Sequence of chain 1.C:
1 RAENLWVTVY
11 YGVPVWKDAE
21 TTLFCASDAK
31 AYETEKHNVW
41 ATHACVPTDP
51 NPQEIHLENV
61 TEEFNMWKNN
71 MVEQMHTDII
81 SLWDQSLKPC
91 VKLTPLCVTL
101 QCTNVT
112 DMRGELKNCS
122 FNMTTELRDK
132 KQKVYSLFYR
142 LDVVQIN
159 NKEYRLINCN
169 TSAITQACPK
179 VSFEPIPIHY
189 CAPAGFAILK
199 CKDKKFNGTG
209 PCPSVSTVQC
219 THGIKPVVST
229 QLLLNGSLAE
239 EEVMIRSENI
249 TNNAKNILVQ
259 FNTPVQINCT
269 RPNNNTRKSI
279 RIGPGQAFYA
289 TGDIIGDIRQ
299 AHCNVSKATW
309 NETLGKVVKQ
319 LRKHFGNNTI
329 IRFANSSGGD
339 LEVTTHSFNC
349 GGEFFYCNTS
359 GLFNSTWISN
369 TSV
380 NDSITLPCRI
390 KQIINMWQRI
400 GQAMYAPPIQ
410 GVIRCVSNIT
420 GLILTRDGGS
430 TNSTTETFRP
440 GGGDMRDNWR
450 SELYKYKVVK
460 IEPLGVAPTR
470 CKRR

Binding-site contacts:
Ligand atom N2 contacts residue ASN119 of chain 1.C at 2.9 Å (h-bond).
Ligand atom O7 contacts residue TYR136 of chain 1.C at 3.5 Å.
Ligand atom C5 contacts residue TYR136 of chain 1.C at 4.0 Å (hydrophobic).
Ligand atom C8 contacts residue ARG112 of chain 1.A at 4.0 Å.
Ligand atom N2 contacts residue ARG112 of chain 1.A at 3.8 Å.
Ligand atom O7 contacts residue ARG112 of chain 1.A at 2.2 Å (salt-bridge).
Ligand atom O4 contacts residue TYR136 of chain 1.C at 4.3 Å.
Ligand atom C7 contacts residue ASP291 of chain 1.C at 4.1 Å.
Ligand atom O5 contacts residue TYR136 of chain 1.C at 4.2 Å.
Ligand atom C3 contacts residue TYR136 of chain 1.C at 3.9 Å (hydrophobic).
Ligand atom O7 contacts residue ASP291 of chain 1.C at 4.3 Å.
Ligand atom C7 contacts residue ARG112 of chain 1.A at 3.1 Å.
Ligand atom C1 contacts residue TYR136 of chain 1.C at 3.7 Å (hydrophobic).
Ligand atom C4 contacts residue ASN119 of chain 1.C at 4.2 Å.
Ligand atom C3 contacts residue ASN119 of chain 1.C at 3.8 Å.
Ligand atom C8 contacts residue TYR136 of chain 1.C at 3.7 Å (hydrophobic).
Ligand atom O5 contacts residue ASN119 of chain 1.C at 2.4 Å (h-bond).
Ligand atom C8 contacts residue ASP291 of chain 1.C at 3.4 Å.
Ligand atom C2 contacts residue ASN119 of chain 1.C at 2.5 Å.
Ligand atom N2 contacts residue TYR136 of chain 1.C at 4.1 Å.
Ligand atom C5 contacts residue ASN119 of chain 1.C at 3.6 Å.
Ligand atom C7 contacts residue ASN119 of chain 1.C at 4.2 Å.
Ligand atom C2 contacts residue TYR136 of chain 1.C at 4.2 Å (hydrophobic).
Ligand atom O6 contacts residue SER121 of chain 1.C at 3.2 Å (h-bond).
Ligand atom C1 contacts residue ASN119 of chain 1.C at 1.4 Å.
Ligand atom O6 contacts residue TYR136 of chain 1.C at 4.1 Å.
Ligand atom C7 contacts residue TYR136 of chain 1.C at 4.4 Å (hydrophobic).

This small molecule binds to this protein.
Small molecule (SMILES): CC(=O)N[C@H]1[C@H](O[C@H]2[C@H](O)[C@@H](NC(C)=O)CO[C@@H]2CO)O[C@H](CO)[C@@H](O)[C@@H]1O

Sequence of chain 1.A:
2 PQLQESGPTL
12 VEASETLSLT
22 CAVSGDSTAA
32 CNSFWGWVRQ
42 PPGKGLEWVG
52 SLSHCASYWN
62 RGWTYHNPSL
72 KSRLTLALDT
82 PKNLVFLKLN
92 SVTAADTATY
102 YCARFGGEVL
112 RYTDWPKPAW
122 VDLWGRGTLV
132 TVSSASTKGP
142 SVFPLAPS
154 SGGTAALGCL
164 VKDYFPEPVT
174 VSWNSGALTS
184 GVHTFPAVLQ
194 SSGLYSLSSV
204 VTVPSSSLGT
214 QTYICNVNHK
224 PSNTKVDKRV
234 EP